This small molecule binds to this protein.
Small molecule (SMILES): CC(=O)N[C@H]1[C@H](O[C@H]2[C@H](O)[C@@H](NC(C)=O)CO[C@@H]2CO)O[C@H](CO)[C@@H](O[C@@H]2O[C@H](CO[C@H]3O[C@H](CO)[C@@H](O)[C@H](O)[C@@H]3O)[C@@H](O)[C@H](O[C@H]3O[C@H](CO)[C@@H](O)[C@H](O)[C@@H]3O)[C@@H]2O)[C@@H]1O

Binding-site contacts:
Ligand atom O7 contacts residue ARG22 of chain 1.A at 3.0 Å (salt-bridge).
Ligand atom C8 contacts residue GLY19 of chain 1.A at 4.0 Å.
Ligand atom C5 contacts residue ARG22 of chain 1.A at 4.4 Å.
Ligand atom C7 contacts residue ARG22 of chain 1.A at 3.8 Å.
Ligand atom C1 contacts residue VAL21 of chain 1.A at 3.7 Å (hydrophobic).
Ligand atom N2 contacts residue THR5 of chain 1.A at 4.2 Å.
Ligand atom C8 contacts residue ARG22 of chain 1.A at 3.9 Å.
Ligand atom C6 contacts residue GLY19 of chain 1.A at 3.9 Å.
Ligand atom O5 contacts residue ASN16 of chain 1.A at 2.3 Å (h-bond).
Ligand atom C1 contacts residue ASN16 of chain 1.A at 1.4 Å.
Ligand atom C5 contacts residue GLY19 of chain 1.A at 3.5 Å.
Ligand atom C5 contacts residue ASN16 of chain 1.A at 3.6 Å.
Ligand atom O7 contacts residue ASN16 of chain 1.A at 4.2 Å.
Ligand atom O7 contacts residue GLU6 of chain 1.A at 4.4 Å.
Ligand atom N2 contacts residue ASN16 of chain 1.A at 3.0 Å (h-bond).
Ligand atom C8 contacts residue SER23 of chain 1.A at 4.2 Å.
Ligand atom C7 contacts residue ASN16 of chain 1.A at 3.8 Å.
Ligand atom O7 contacts residue THR5 of chain 1.A at 4.0 Å.
Ligand atom C8 contacts residue THR5 of chain 1.A at 3.6 Å.
Ligand atom C2 contacts residue ASN16 of chain 1.A at 2.5 Å.
Ligand atom C7 contacts residue GLY19 of chain 1.A at 4.4 Å.
Ligand atom C4 contacts residue ASN16 of chain 1.A at 4.2 Å.
Ligand atom C1 contacts residue GLY19 of chain 1.A at 4.2 Å.
Ligand atom N2 contacts residue VAL21 of chain 1.A at 3.0 Å (h-bond).
Ligand atom O4 contacts residue ARG22 of chain 1.A at 4.3 Å.
Ligand atom C3 contacts residue ARG22 of chain 1.A at 4.2 Å.
Ligand atom C8 contacts residue PHE10 of chain 1.A at 4.0 Å (hydrophobic).
Ligand atom O5 contacts residue GLY19 of chain 1.A at 3.7 Å.
Ligand atom C3 contacts residue VAL21 of chain 1.A at 3.9 Å (hydrophobic).
Ligand atom C8 contacts residue VAL21 of chain 1.A at 4.0 Å (hydrophobic).
Ligand atom C7 contacts residue THR5 of chain 1.A at 3.7 Å.
Ligand atom C2 contacts residue VAL21 of chain 1.A at 3.7 Å (hydrophobic).
Ligand atom O7 contacts residue GLY19 of chain 1.A at 4.5 Å.
Ligand atom C3 contacts residue ASN16 of chain 1.A at 3.8 Å.
Ligand atom C7 contacts residue VAL21 of chain 1.A at 4.0 Å (hydrophobic).

Sequence of chain 1.A:
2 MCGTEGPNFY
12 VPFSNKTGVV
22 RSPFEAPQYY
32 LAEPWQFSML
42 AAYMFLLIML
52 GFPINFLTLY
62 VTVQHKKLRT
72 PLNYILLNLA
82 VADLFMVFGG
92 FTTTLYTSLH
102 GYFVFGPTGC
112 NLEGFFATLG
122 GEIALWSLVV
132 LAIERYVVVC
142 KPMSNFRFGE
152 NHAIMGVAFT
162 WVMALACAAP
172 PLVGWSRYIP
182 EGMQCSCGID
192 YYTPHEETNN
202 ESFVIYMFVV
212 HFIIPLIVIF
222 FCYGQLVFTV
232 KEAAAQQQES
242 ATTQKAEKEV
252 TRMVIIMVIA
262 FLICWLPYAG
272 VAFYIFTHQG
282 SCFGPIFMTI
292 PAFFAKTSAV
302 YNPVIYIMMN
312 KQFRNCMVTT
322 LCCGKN